Binding-site contacts:
Ligand atom C16 contacts residue LEU200 of chain 2.B at 3.6 Å (hydrophobic).
Ligand atom C21 contacts residue GLU130 of chain 2.B at 4.0 Å.
Ligand atom N24 contacts residue ALA80 of chain 2.B at 3.5 Å.
Ligand atom C4 contacts residue TYR131 of chain 2.B at 3.7 Å (hydrophobic).
Ligand atom F29 contacts residue CYS210 of chain 2.B at 3.7 Å.
Ligand atom O27 contacts residue TYR131 of chain 2.B at 3.7 Å.
Ligand atom C20 contacts residue LEU200 of chain 2.B at 3.6 Å (hydrophobic).
Ligand atom F29 contacts residue PHE212 of chain 2.B at 3.6 Å.
Ligand atom C4 contacts residue CYS133 of chain 2.B at 3.8 Å (hydrophobic).
Ligand atom C7 contacts residue CYS210 of chain 2.B at 4.0 Å (hydrophobic).
Ligand atom C3 contacts residue LEU54 of chain 2.B at 3.6 Å (hydrophobic).
Ligand atom C16 contacts residue GLU130 of chain 2.B at 3.9 Å.
Ligand atom C6 contacts residue CYS210 of chain 2.B at 3.9 Å (hydrophobic).
Ligand atom C14 contacts residue GLY135 of chain 2.B at 3.8 Å.
Ligand atom N24 contacts residue LEU200 of chain 2.B at 3.7 Å.
Ligand atom C21 contacts residue CYS132 of chain 2.B at 3.8 Å (hydrophobic).
Ligand atom C18 contacts residue LEU54 of chain 2.B at 3.9 Å (hydrophobic).
Ligand atom N23 contacts residue CYS132 of chain 2.B at 3.8 Å.
Ligand atom C17 contacts residue LEU200 of chain 2.B at 3.6 Å (hydrophobic).
Ligand atom O27 contacts residue CYS132 of chain 2.B at 2.9 Å (h-bond).
Ligand atom C17 contacts residue VAL62 of chain 2.B at 3.9 Å (hydrophobic).
Ligand atom O28 contacts residue GLY135 of chain 2.B at 3.7 Å.
Ligand atom C4 contacts residue CYS132 of chain 2.B at 3.3 Å (hydrophobic).
Ligand atom N23 contacts residue LEU54 of chain 2.B at 3.8 Å.
Ligand atom C19 contacts residue GLY135 of chain 2.B at 3.7 Å.
Ligand atom C21 contacts residue LEU200 of chain 2.B at 3.6 Å (hydrophobic).
Ligand atom F29 contacts residue VAL62 of chain 2.B at 3.4 Å.
Ligand atom C15 contacts residue CYS210 of chain 2.B at 3.4 Å (hydrophobic).
Ligand atom C22 contacts residue GLY135 of chain 2.B at 3.8 Å.
Ligand atom C5 contacts residue CYS210 of chain 2.B at 3.4 Å (hydrophobic).
Ligand atom C6 contacts residue THR129 of chain 2.B at 3.4 Å.
Ligand atom C14 contacts residue LEU54 of chain 2.B at 3.7 Å (hydrophobic).
Ligand atom C15 contacts residue ASP211 of chain 2.B at 4.0 Å.
Ligand atom N24 contacts residue GLU130 of chain 2.B at 3.0 Å (salt-bridge).
Ligand atom C15 contacts residue VAL62 of chain 2.B at 3.6 Å (hydrophobic).
Ligand atom C7 contacts residue PHE212 of chain 2.B at 3.7 Å (hydrophobic).
Ligand atom C16 contacts residue ALA80 of chain 2.B at 3.9 Å (hydrophobic).
Ligand atom F29 contacts residue ASP211 of chain 2.B at 3.1 Å.
Ligand atom C14 contacts residue CYS132 of chain 2.B at 3.8 Å (hydrophobic).
Ligand atom C7 contacts residue VAL62 of chain 2.B at 3.9 Å (hydrophobic).

This protein binds this small molecule.
Small molecule (SMILES): CCN(CC)CCNC(=O)c1c(C)[nH]c(/C=C2\C(=O)Nc3ccc(F)cc32)c1C

Sequence of chain 2.B:
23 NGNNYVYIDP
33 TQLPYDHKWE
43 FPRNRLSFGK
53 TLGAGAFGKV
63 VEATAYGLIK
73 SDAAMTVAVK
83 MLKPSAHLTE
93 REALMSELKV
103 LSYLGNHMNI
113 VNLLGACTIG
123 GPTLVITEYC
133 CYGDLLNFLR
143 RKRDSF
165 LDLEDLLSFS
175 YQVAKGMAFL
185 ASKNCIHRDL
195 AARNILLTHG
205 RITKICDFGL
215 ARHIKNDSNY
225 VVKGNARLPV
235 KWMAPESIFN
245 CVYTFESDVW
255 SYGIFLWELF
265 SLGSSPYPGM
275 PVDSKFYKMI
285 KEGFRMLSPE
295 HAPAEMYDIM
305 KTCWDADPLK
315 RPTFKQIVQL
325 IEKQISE